This small molecule binds to this protein.
Small molecule (SMILES): Cc1cc(CCCCCCCOc2ccc(C3=NCCO3)cc2)on1

Sequence of chain 55.C:
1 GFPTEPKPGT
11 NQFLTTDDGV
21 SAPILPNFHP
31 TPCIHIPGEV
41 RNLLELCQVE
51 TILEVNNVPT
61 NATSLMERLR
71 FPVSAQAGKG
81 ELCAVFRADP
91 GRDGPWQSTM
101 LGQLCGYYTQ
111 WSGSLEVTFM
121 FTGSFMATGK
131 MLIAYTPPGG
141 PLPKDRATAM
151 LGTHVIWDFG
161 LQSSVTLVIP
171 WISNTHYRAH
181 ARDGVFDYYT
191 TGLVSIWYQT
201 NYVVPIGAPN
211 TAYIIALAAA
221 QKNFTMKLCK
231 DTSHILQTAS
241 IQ

Sequence of chain 54.A:
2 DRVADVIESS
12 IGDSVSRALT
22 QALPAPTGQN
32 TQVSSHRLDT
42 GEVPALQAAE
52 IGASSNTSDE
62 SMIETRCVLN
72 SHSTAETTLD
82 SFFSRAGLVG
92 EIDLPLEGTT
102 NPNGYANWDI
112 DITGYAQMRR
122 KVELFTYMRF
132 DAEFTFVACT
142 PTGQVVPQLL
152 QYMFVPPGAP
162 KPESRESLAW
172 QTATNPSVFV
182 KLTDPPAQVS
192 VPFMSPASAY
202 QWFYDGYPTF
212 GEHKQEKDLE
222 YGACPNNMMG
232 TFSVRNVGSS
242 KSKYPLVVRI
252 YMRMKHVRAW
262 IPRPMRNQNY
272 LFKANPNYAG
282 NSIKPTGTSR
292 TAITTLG

Binding-site contacts:
Ligand atom C31 contacts residue PRO177 of chain 54.A at 3.9 Å (hydrophobic).
Ligand atom C4B contacts residue TRP203 of chain 54.A at 3.6 Å (hydrophobic).
Ligand atom C2B contacts residue TYR201 of chain 54.A at 3.4 Å (hydrophobic).
Ligand atom C7C contacts residue MET230 of chain 54.A at 4.0 Å (hydrophobic).
Ligand atom C31 contacts residue VAL179 of chain 54.A at 3.5 Å (hydrophobic).
Ligand atom N2 contacts residue PHE155 of chain 54.A at 3.6 Å.
Ligand atom C3B contacts residue TRP203 of chain 54.A at 3.2 Å (hydrophobic).
Ligand atom N3A contacts residue ASP112 of chain 54.A at 2.8 Å (salt-bridge).
Ligand atom C5B contacts residue ILE111 of chain 54.A at 4.0 Å (hydrophobic).
Ligand atom O1 contacts residue PHE233 of chain 54.A at 3.1 Å.
Ligand atom C2A contacts residue TRP203 of chain 54.A at 3.6 Å (hydrophobic).
Ligand atom C4 contacts residue ILE24 of chain 54.C at 4.0 Å (hydrophobic).
Ligand atom C5 contacts residue PHE155 of chain 54.A at 3.9 Å (hydrophobic).
Ligand atom O1B contacts residue TYR201 of chain 54.A at 3.4 Å.
Ligand atom C4C contacts residue VAL192 of chain 54.A at 3.5 Å (hydrophobic).
Ligand atom C3 contacts residue PHE155 of chain 54.A at 4.0 Å (hydrophobic).
Ligand atom C4 contacts residue VAL190 of chain 54.A at 3.8 Å (hydrophobic).
Ligand atom C3B contacts residue ASN228 of chain 54.A at 4.0 Å.
Ligand atom N2 contacts residue PHE233 of chain 54.A at 3.8 Å.
Ligand atom C5B contacts residue ASP112 of chain 54.A at 3.9 Å.
Ligand atom C5A contacts residue ASN228 of chain 54.A at 4.0 Å.
Ligand atom C3C contacts residue PHE135 of chain 54.A at 3.8 Å (hydrophobic).
Ligand atom C4B contacts residue ASN228 of chain 54.A at 4.0 Å.
Ligand atom C4A contacts residue THR114 of chain 54.A at 3.6 Å.
Ligand atom O1A contacts residue ASN228 of chain 54.A at 3.7 Å.
Ligand atom C6C contacts residue TYR201 of chain 54.A at 4.0 Å (hydrophobic).
Ligand atom C2C contacts residue VAL192 of chain 54.A at 3.7 Å (hydrophobic).
Ligand atom O1 contacts residue PHE155 of chain 54.A at 3.5 Å.
Ligand atom C4A contacts residue ASP112 of chain 54.A at 3.0 Å.
Ligand atom O1B contacts residue MET230 of chain 54.A at 4.0 Å.
Ligand atom C31 contacts residue ILE24 of chain 54.C at 3.6 Å (hydrophobic).
Ligand atom O1A contacts residue TRP203 of chain 54.A at 3.3 Å.
Ligand atom C5C contacts residue PHE135 of chain 54.A at 3.5 Å (hydrophobic).
Ligand atom C5C contacts residue ILE111 of chain 54.A at 3.7 Å (hydrophobic).
Ligand atom C2B contacts residue TRP203 of chain 54.A at 4.1 Å (hydrophobic).
Ligand atom C4C contacts residue PHE135 of chain 54.A at 3.7 Å (hydrophobic).
Ligand atom C5 contacts residue PHE233 of chain 54.A at 3.9 Å (hydrophobic).
Ligand atom C6B contacts residue ILE113 of chain 54.A at 4.0 Å (hydrophobic).
Ligand atom C5B contacts residue ILE113 of chain 54.A at 3.5 Å (hydrophobic).
Ligand atom N3A contacts residue ILE113 of chain 54.A at 3.7 Å.

Sequence of chain 54.C:
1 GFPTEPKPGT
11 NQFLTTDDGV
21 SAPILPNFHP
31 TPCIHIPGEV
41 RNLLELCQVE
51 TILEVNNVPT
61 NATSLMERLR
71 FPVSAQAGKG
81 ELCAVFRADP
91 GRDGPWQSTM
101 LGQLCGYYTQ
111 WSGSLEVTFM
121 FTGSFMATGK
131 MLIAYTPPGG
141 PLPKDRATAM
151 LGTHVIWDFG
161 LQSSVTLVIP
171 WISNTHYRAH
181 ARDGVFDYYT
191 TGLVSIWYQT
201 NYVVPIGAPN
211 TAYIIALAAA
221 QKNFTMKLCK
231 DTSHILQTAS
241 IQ